Sequence of chain 1.D:
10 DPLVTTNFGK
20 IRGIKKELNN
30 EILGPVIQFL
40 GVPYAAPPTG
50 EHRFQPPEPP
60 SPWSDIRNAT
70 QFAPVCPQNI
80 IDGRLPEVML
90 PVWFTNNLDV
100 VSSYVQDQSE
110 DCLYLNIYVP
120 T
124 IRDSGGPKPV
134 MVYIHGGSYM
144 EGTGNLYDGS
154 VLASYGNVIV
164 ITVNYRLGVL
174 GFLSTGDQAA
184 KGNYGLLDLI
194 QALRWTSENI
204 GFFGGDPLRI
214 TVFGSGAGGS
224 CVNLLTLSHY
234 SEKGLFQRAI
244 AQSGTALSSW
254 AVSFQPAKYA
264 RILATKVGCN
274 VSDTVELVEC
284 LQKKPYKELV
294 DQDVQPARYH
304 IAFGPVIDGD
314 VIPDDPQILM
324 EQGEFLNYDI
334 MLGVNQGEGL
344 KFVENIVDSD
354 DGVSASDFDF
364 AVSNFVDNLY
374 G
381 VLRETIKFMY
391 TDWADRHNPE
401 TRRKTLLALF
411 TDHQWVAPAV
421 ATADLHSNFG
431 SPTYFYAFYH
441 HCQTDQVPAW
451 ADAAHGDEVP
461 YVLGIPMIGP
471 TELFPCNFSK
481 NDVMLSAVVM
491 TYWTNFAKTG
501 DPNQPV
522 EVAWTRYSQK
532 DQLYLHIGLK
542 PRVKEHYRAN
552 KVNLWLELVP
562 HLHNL

Binding-site contacts:
Ligand atom O5 contacts residue ASN273 of chain 1.D at 2.4 Å (h-bond).
Ligand atom N2 contacts residue THR268 of chain 1.D at 4.3 Å.
Ligand atom C7 contacts residue THR268 of chain 1.D at 4.2 Å.
Ligand atom O7 contacts residue THR268 of chain 1.D at 3.5 Å (h-bond).
Ligand atom C4 contacts residue ASN273 of chain 1.D at 4.2 Å.
Ligand atom C5 contacts residue ASN273 of chain 1.D at 3.7 Å.
Ligand atom O7 contacts residue ASN273 of chain 1.D at 4.0 Å.
Ligand atom C2 contacts residue ASN273 of chain 1.D at 2.4 Å.
Ligand atom C1 contacts residue ASN273 of chain 1.D at 1.5 Å.
Ligand atom C1 contacts residue ARG264 of chain 1.D at 4.3 Å.
Ligand atom N2 contacts residue ASN273 of chain 1.D at 2.9 Å (h-bond).
Ligand atom C3 contacts residue ASN273 of chain 1.D at 3.8 Å.
Ligand atom C7 contacts residue ASN273 of chain 1.D at 3.9 Å.
Ligand atom O6 contacts residue SER275 of chain 1.D at 4.5 Å.
Ligand atom C6 contacts residue SER275 of chain 1.D at 3.9 Å.

This small molecule binds to this protein.
Small molecule (SMILES): CC(=O)N[C@@H]1[C@@H](O)[C@H](O)[C@@H](CO)O[C@H]1O